The protein below binds the small molecule below.
Small molecule (SMILES): OC[C@H]1O[C@@](CO)(O[C@H]2O[C@H](CO)[C@@H](O)[C@H](O)[C@H]2O)[C@@H](O)[C@@H]1O

Binding-site contacts:
Ligand atom C3 contacts residue GLN101 of chain 1.B at 3.2 Å.
Ligand atom C6 contacts residue GLU49 of chain 1.A at 3.2 Å.
Ligand atom O3 contacts residue GLY47 of chain 1.A at 3.1 Å (h-bond).
Ligand atom O5 contacts residue GLU49 of chain 1.A at 3.7 Å.
Ligand atom C1 contacts residue LEU48 of chain 1.A at 3.5 Å (hydrophobic).
Ligand atom O6 contacts residue ALA64 of chain 1.A at 4.4 Å.
Ligand atom O4 contacts residue LYS46 of chain 1.A at 3.5 Å.
Ligand atom C4 contacts residue LYS46 of chain 1.A at 4.2 Å.
Ligand atom C3 contacts residue GLY47 of chain 1.A at 4.2 Å.
Ligand atom O2 contacts residue LEU48 of chain 1.A at 4.4 Å.
Ligand atom C2 contacts residue GLU49 of chain 1.A at 4.3 Å.
Ligand atom O3 contacts residue GLN101 of chain 1.B at 3.5 Å (h-bond).
Ligand atom C6 contacts residue GLU49 of chain 1.A at 3.8 Å.
Ligand atom O6 contacts residue GLU49 of chain 1.A at 4.0 Å.
Ligand atom O2 contacts residue GLN101 of chain 1.B at 2.8 Å (h-bond).
Ligand atom O6 contacts residue SER66 of chain 1.A at 4.0 Å.
Ligand atom O1 contacts residue LEU48 of chain 1.A at 4.3 Å.
Ligand atom C1 contacts residue GLU49 of chain 1.A at 3.6 Å.
Ligand atom O2 contacts residue GLN101 of chain 1.B at 3.6 Å (h-bond).
Ligand atom C2 contacts residue GLN101 of chain 1.B at 3.7 Å.
Ligand atom O3 contacts residue LYS46 of chain 1.A at 4.1 Å.
Ligand atom C5 contacts residue GLU49 of chain 1.A at 4.4 Å.
Ligand atom C2 contacts residue GLY47 of chain 1.A at 3.8 Å.
Ligand atom C1 contacts residue PHE99 of chain 1.B at 3.4 Å (hydrophobic).
Ligand atom O2 contacts residue LEU48 of chain 1.A at 3.0 Å (h-bond).
Ligand atom C1 contacts residue THR98 of chain 1.B at 4.4 Å.
Ligand atom O5 contacts residue GLU49 of chain 1.A at 3.4 Å.
Ligand atom C2 contacts residue GLN101 of chain 1.B at 4.2 Å.
Ligand atom C1 contacts residue LEU48 of chain 1.A at 3.6 Å (hydrophobic).
Ligand atom C1 contacts residue GLN101 of chain 1.B at 4.0 Å.
Ligand atom C5 contacts residue GLU49 of chain 1.A at 4.4 Å.
Ligand atom O6 contacts residue GLU49 of chain 1.A at 2.5 Å (salt-bridge).
Ligand atom O1 contacts residue PHE99 of chain 1.B at 2.8 Å (h-bond).
Ligand atom C1 contacts residue GLN101 of chain 1.B at 4.2 Å.
Ligand atom O1 contacts residue SER97 of chain 1.B at 4.0 Å.
Ligand atom O3 contacts residue GLN101 of chain 1.B at 2.5 Å (h-bond).
Ligand atom C2 contacts residue LEU48 of chain 1.A at 3.4 Å (hydrophobic).
Ligand atom O2 contacts residue GLY47 of chain 1.A at 3.6 Å.
Ligand atom C3 contacts residue GLN101 of chain 1.B at 4.4 Å.
Ligand atom O1 contacts residue THR98 of chain 1.B at 3.4 Å.

Sequence of chain 1.B:
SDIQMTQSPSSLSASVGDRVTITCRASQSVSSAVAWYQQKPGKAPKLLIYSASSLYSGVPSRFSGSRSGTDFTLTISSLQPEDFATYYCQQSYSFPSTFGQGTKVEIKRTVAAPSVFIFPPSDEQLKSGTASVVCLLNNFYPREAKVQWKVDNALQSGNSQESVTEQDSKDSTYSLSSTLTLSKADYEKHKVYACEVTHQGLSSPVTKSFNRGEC

Sequence of chain 1.A:
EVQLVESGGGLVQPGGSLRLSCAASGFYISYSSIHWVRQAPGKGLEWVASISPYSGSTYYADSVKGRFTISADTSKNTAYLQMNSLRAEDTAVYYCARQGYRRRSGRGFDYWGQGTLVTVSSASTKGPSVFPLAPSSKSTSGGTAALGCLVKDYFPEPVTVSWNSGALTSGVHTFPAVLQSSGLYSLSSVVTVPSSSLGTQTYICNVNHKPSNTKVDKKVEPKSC